Sequence of chain 1.C:
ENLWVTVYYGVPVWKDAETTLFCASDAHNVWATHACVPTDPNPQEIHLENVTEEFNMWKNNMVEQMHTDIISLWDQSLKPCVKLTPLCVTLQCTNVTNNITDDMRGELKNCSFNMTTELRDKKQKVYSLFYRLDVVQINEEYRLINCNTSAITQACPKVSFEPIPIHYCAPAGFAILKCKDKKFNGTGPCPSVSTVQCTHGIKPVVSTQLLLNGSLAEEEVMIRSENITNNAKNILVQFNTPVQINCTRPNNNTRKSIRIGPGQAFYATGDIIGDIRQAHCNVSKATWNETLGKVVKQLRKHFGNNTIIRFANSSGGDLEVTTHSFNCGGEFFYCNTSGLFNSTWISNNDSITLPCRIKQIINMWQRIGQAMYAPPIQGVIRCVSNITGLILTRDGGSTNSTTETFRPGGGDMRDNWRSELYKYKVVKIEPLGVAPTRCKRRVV

This protein binds this small molecule.
Small molecule (SMILES): CC(=O)N[C@H]1[C@H](O[C@H]2[C@H](O)[C@@H](NC(C)=O)CO[C@@H]2CO)O[C@H](CO)[C@@H](O)[C@@H]1O

Binding-site contacts:
Ligand atom O7 contacts residue ASP290 of chain 1.C at 4.4 Å.
Ligand atom C5 contacts residue ASN118 of chain 1.C at 3.8 Å.
Ligand atom N2 contacts residue ASP290 of chain 1.C at 3.0 Å (salt-bridge).
Ligand atom O7 contacts residue TYR135 of chain 1.C at 4.1 Å.
Ligand atom C4 contacts residue TYR135 of chain 1.C at 4.2 Å (hydrophobic).
Ligand atom C5 contacts residue TYR135 of chain 1.C at 4.1 Å (hydrophobic).
Ligand atom N2 contacts residue TYR135 of chain 1.C at 4.4 Å.
Ligand atom C4 contacts residue ASN118 of chain 1.C at 4.3 Å.
Ligand atom C3 contacts residue TYR135 of chain 1.C at 3.8 Å (hydrophobic).
Ligand atom C7 contacts residue ASN118 of chain 1.C at 3.1 Å.
Ligand atom C7 contacts residue ASP290 of chain 1.C at 3.3 Å.
Ligand atom C2 contacts residue ASN118 of chain 1.C at 2.5 Å.
Ligand atom O3 contacts residue TYR135 of chain 1.C at 4.5 Å.
Ligand atom C8 contacts residue LEU137 of chain 1.C at 3.6 Å (hydrophobic).
Ligand atom O5 contacts residue TYR135 of chain 1.C at 4.4 Å.
Ligand atom C3 contacts residue ASN118 of chain 1.C at 3.8 Å.
Ligand atom O7 contacts residue VAL104 of chain 1.C at 4.4 Å.
Ligand atom C7 contacts residue LEU137 of chain 1.C at 4.3 Å (hydrophobic).
Ligand atom O5 contacts residue ASN118 of chain 1.C at 2.5 Å (h-bond).
Ligand atom O6 contacts residue ASP290 of chain 1.C at 4.4 Å.
Ligand atom C8 contacts residue ASN118 of chain 1.C at 4.2 Å.
Ligand atom C2 contacts residue TYR135 of chain 1.C at 4.2 Å (hydrophobic).
Ligand atom N2 contacts residue ASN118 of chain 1.C at 2.8 Å (h-bond).
Ligand atom O7 contacts residue ASN118 of chain 1.C at 3.1 Å (h-bond).
Ligand atom C1 contacts residue ASN118 of chain 1.C at 1.5 Å.
Ligand atom C2 contacts residue ASP290 of chain 1.C at 4.1 Å.
Ligand atom C8 contacts residue ASP290 of chain 1.C at 2.5 Å.
Ligand atom O4 contacts residue TYR135 of chain 1.C at 3.5 Å (h-bond).
Ligand atom C3 contacts residue ASP290 of chain 1.C at 4.1 Å.
Ligand atom C1 contacts residue TYR135 of chain 1.C at 3.9 Å (hydrophobic).
Ligand atom O3 contacts residue ASP290 of chain 1.C at 3.6 Å.